Sequence of chain 11.E:
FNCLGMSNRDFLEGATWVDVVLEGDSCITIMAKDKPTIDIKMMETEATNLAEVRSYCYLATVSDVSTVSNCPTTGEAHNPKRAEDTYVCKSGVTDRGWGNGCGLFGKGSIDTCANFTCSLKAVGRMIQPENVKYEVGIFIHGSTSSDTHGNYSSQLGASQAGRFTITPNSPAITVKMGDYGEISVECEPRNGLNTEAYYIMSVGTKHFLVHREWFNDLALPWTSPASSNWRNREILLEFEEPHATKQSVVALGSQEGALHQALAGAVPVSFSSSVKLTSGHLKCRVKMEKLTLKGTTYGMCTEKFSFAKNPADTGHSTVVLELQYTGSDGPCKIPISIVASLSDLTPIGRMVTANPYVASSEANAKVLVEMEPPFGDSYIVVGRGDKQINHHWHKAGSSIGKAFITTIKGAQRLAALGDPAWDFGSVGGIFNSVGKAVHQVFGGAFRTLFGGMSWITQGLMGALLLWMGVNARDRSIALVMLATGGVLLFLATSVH

A protein and the small-molecule ligand that binds it are described below.
Small molecule (SMILES): CC(=O)N[C@@H]1[C@@H](O)[C@H](O)[C@@H](CO)O[C@H]1O

Sequence of chain 38.A:
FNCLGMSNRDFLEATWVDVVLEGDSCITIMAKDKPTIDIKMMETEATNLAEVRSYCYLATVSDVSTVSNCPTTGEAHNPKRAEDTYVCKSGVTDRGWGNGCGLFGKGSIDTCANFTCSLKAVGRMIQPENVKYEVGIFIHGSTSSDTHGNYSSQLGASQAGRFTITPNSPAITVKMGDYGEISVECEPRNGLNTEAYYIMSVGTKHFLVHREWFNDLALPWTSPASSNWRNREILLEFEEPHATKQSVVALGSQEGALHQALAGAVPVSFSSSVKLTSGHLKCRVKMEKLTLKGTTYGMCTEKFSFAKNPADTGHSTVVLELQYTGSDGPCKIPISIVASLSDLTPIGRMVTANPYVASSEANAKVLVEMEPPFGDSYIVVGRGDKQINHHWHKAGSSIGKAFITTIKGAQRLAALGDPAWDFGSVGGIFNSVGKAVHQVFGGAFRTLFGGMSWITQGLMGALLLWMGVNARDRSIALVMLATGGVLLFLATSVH

Binding-site contacts:
Ligand atom C4 contacts residue ASN118 of chain 11.E at 4.2 Å.
Ligand atom N2 contacts residue TYR90 of chain 11.E at 4.4 Å.
Ligand atom C3 contacts residue ASN118 of chain 11.E at 3.8 Å.
Ligand atom C7 contacts residue ASN118 of chain 11.E at 3.1 Å.
Ligand atom C8 contacts residue TYR90 of chain 11.E at 3.8 Å (hydrophobic).
Ligand atom O7 contacts residue ASN118 of chain 11.E at 3.0 Å (h-bond).
Ligand atom O5 contacts residue ASN118 of chain 11.E at 2.3 Å (h-bond).
Ligand atom C5 contacts residue ASN118 of chain 11.E at 3.6 Å.
Ligand atom O7 contacts residue SER66 of chain 11.E at 3.5 Å.
Ligand atom C5 contacts residue THR120 of chain 11.E at 4.0 Å.
Ligand atom C6 contacts residue THR120 of chain 11.E at 3.4 Å.
Ligand atom C2 contacts residue ASN118 of chain 11.E at 2.5 Å.
Ligand atom N2 contacts residue ASN118 of chain 11.E at 2.9 Å (h-bond).
Ligand atom C7 contacts residue TYR90 of chain 11.E at 4.1 Å (hydrophobic).
Ligand atom C5 contacts residue THR89 of chain 11.E at 4.2 Å.
Ligand atom C6 contacts residue THR89 of chain 11.E at 4.2 Å.
Ligand atom C1 contacts residue SER66 of chain 11.E at 4.5 Å.
Ligand atom O6 contacts residue PHE119 of chain 11.E at 4.0 Å.
Ligand atom C7 contacts residue ASP67 of chain 11.E at 3.9 Å.
Ligand atom O5 contacts residue THR89 of chain 11.E at 4.3 Å.
Ligand atom O6 contacts residue THR120 of chain 11.E at 2.5 Å (h-bond).
Ligand atom C8 contacts residue ASP67 of chain 11.E at 4.0 Å.
Ligand atom O4 contacts residue THR300 of chain 38.A at 4.5 Å.
Ligand atom O5 contacts residue SER66 of chain 11.E at 4.4 Å.
Ligand atom O5 contacts residue PHE119 of chain 11.E at 3.8 Å.
Ligand atom C8 contacts residue ASN118 of chain 11.E at 4.4 Å.
Ligand atom C1 contacts residue ASN118 of chain 11.E at 1.4 Å.
Ligand atom O7 contacts residue ASP67 of chain 11.E at 3.5 Å (salt-bridge).
Ligand atom O5 contacts residue THR120 of chain 11.E at 3.4 Å (h-bond).
Ligand atom C5 contacts residue PHE119 of chain 11.E at 4.4 Å (hydrophobic).
Ligand atom C6 contacts residue PHE119 of chain 11.E at 3.8 Å (hydrophobic).
Ligand atom C1 contacts residue THR89 of chain 11.E at 4.4 Å.